Sequence of chain 1.F:
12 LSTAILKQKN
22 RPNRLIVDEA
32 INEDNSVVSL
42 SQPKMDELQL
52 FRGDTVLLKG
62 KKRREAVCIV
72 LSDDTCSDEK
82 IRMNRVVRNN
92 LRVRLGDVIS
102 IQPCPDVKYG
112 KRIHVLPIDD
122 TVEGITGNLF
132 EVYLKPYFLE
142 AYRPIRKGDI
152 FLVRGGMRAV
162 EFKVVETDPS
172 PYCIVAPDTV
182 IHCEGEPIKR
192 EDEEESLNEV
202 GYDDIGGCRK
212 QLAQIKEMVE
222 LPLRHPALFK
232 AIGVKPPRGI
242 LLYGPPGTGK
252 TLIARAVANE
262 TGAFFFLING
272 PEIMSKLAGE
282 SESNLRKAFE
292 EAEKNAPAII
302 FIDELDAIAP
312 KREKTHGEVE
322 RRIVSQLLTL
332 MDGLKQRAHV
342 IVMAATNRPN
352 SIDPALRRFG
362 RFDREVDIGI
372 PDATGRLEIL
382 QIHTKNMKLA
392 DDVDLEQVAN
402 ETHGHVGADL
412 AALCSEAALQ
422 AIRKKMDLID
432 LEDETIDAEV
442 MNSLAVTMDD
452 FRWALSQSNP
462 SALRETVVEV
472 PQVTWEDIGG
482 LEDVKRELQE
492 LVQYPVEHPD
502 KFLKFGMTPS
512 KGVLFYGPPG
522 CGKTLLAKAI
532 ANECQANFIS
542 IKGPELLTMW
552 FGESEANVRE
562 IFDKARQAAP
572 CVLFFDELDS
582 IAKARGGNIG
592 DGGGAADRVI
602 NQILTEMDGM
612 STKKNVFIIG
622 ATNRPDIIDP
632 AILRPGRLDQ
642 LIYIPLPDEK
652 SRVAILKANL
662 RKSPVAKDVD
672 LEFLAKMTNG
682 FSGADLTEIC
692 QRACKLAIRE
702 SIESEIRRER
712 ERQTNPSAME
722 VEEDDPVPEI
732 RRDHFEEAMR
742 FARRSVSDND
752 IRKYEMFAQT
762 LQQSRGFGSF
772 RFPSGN

Binding-site contacts:
Ligand atom N7 contacts residue THR249 of chain 1.F at 3.2 Å (h-bond).
Ligand atom C8 contacts residue GLY248 of chain 1.F at 3.7 Å.
Ligand atom N1 contacts residue ILE380 of chain 1.F at 3.8 Å.
Ligand atom O3G contacts residue PRO247 of chain 1.F at 3.8 Å.
Ligand atom O2A contacts residue LYS251 of chain 1.F at 3.3 Å (salt-bridge).
Ligand atom O2B contacts residue GLY248 of chain 1.F at 3.4 Å (h-bond).
Ligand atom O2B contacts residue THR249 of chain 1.F at 2.7 Å (h-bond).
Ligand atom O1B contacts residue MG1 of chain 1.CA at 2.1 Å.
Ligand atom PB contacts residue MG1 of chain 1.CA at 3.4 Å.
Ligand atom O2' contacts residue HIS384 of chain 1.F at 3.7 Å.
Ligand atom O1A contacts residue MG1 of chain 1.CA at 3.3 Å.
Ligand atom O3A contacts residue GLY250 of chain 1.F at 3.4 Å (h-bond).
Ligand atom PG contacts residue GLY248 of chain 1.F at 3.8 Å.
Ligand atom N7 contacts residue GLY250 of chain 1.F at 3.6 Å.
Ligand atom O1B contacts residue THR252 of chain 1.F at 3.5 Å (h-bond).
Ligand atom O3B contacts residue PRO247 of chain 1.F at 3.6 Å.
Ligand atom N6 contacts residue GLY207 of chain 1.F at 3.4 Å (h-bond).
Ligand atom O2A contacts residue MG1 of chain 1.CA at 3.2 Å.
Ligand atom O2B contacts residue GLY250 of chain 1.F at 2.5 Å (h-bond).
Ligand atom PG contacts residue MG1 of chain 1.CA at 3.5 Å.
Ligand atom O2G contacts residue MG1 of chain 1.CA at 2.1 Å.
Ligand atom O2B contacts residue LYS251 of chain 1.F at 3.1 Å (salt-bridge).
Ligand atom O2A contacts residue THR252 of chain 1.F at 3.1 Å (h-bond).
Ligand atom O2A contacts residue LEU253 of chain 1.F at 3.7 Å.
Ligand atom O1B contacts residue LYS251 of chain 1.F at 3.5 Å (salt-bridge).
Ligand atom N1 contacts residue ASP205 of chain 1.F at 3.5 Å (salt-bridge).
Ligand atom O3B contacts residue GLY248 of chain 1.F at 2.6 Å (h-bond).
Ligand atom C8 contacts residue GLY250 of chain 1.F at 3.7 Å.
Ligand atom N1 contacts residue GLY207 of chain 1.F at 3.8 Å.
Ligand atom N3 contacts residue LEU253 of chain 1.F at 3.8 Å.
Ligand atom O3A contacts residue GLY248 of chain 1.F at 3.4 Å.
Ligand atom N3 contacts residue HIS384 of chain 1.F at 3.2 Å.
Ligand atom C8 contacts residue THR249 of chain 1.F at 3.8 Å.
Ligand atom PB contacts residue GLY248 of chain 1.F at 3.4 Å.
Ligand atom PB contacts residue GLY250 of chain 1.F at 3.5 Å.
Ligand atom O4' contacts residue ALA409 of chain 1.F at 3.6 Å.
Ligand atom C2 contacts residue ASP205 of chain 1.F at 3.2 Å.
Ligand atom PB contacts residue THR249 of chain 1.F at 3.8 Å.
Ligand atom PA contacts residue MG1 of chain 1.CA at 3.6 Å.
Ligand atom O2A contacts residue GLY250 of chain 1.F at 3.3 Å.

This protein binds this small molecule.
Small molecule (SMILES): Nc1ncnc2c1ncn2[C@@H]1O[C@H](COP(=O)(O)OP(=O)(O)OP(O)(O)=S)[C@@H](O)[C@H]1O